A small-molecule ligand and the protein it binds are described below.
Small molecule (SMILES): CC(=O)N[C@H]1[C@H](O[C@H]2[C@H](O)[C@@H](NC(C)=O)CO[C@@H]2CO)O[C@H](CO)[C@@H](O)[C@@H]1O

Sequence of chain 1.G:
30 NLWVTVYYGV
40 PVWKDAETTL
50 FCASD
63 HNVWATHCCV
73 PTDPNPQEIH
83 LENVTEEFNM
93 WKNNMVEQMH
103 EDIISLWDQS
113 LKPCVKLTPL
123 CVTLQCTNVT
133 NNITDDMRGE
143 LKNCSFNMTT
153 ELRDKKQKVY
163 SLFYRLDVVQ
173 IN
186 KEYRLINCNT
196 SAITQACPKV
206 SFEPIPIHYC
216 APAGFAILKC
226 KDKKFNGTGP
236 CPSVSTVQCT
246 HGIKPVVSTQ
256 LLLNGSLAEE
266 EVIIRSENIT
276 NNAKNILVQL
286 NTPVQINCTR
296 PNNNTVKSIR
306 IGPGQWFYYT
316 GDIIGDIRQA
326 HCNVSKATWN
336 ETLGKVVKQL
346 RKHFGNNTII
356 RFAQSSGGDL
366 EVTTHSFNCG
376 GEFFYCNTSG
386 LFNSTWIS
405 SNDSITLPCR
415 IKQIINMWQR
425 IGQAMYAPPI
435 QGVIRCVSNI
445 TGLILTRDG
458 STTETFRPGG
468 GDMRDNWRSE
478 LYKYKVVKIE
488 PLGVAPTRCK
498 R

Binding-site contacts:
Ligand atom O5 contacts residue ASN273 of chain 1.G at 2.4 Å (h-bond).
Ligand atom C2 contacts residue ASN273 of chain 1.G at 2.5 Å.
Ligand atom O5 contacts residue ASN276 of chain 1.G at 4.1 Å.
Ligand atom C7 contacts residue ASN273 of chain 1.G at 3.4 Å.
Ligand atom C1 contacts residue ASN273 of chain 1.G at 1.5 Å.
Ligand atom O6 contacts residue THR275 of chain 1.G at 3.0 Å (h-bond).
Ligand atom N2 contacts residue ASN273 of chain 1.G at 3.0 Å (h-bond).
Ligand atom C6 contacts residue THR275 of chain 1.G at 4.0 Å.
Ligand atom C5 contacts residue ASN273 of chain 1.G at 3.8 Å.
Ligand atom C5 contacts residue THR275 of chain 1.G at 3.8 Å.
Ligand atom O7 contacts residue ASN273 of chain 1.G at 3.4 Å (h-bond).
Ligand atom C3 contacts residue ASN273 of chain 1.G at 3.9 Å.
Ligand atom O5 contacts residue THR275 of chain 1.G at 3.6 Å (h-bond).
Ligand atom C1 contacts residue THR275 of chain 1.G at 4.0 Å.
Ligand atom O6 contacts residue ASN276 of chain 1.G at 3.9 Å.
Ligand atom C4 contacts residue ASN273 of chain 1.G at 4.3 Å.